The protein below binds the small molecule below.
Small molecule (SMILES): O=P(O)(O)OC[C@H]1O[C@](O)(COP(=O)(O)O)[C@@H](O)[C@@H]1O

Binding-site contacts:
Ligand atom O3 contacts residue GLY531 of chain 1.A at 3.1 Å.
Ligand atom C4 contacts residue GLY535 of chain 1.A at 3.2 Å.
Ligand atom O6 contacts residue LYS450 of chain 1.A at 3.1 Å (salt-bridge).
Ligand atom O5P contacts residue SER451 of chain 1.A at 2.6 Å (h-bond).
Ligand atom O3P contacts residue GLY535 of chain 1.A at 2.9 Å (h-bond).
Ligand atom O3 contacts residue TRP499 of chain 1.A at 3.6 Å.
Ligand atom C3 contacts residue ARG533 of chain 1.A at 3.3 Å.
Ligand atom O2 contacts residue GLY531 of chain 1.A at 3.5 Å (h-bond).
Ligand atom P2 contacts residue SER536 of chain 1.A at 3.6 Å.
Ligand atom C6 contacts residue LEU448 of chain 1.A at 3.6 Å (hydrophobic).
Ligand atom O4 contacts residue GLY535 of chain 1.A at 2.6 Å (h-bond).
Ligand atom C3 contacts residue GLY535 of chain 1.A at 3.4 Å.
Ligand atom O4P contacts residue SER454 of chain 1.A at 2.7 Å (h-bond).
Ligand atom C5 contacts residue GLY535 of chain 1.A at 3.3 Å.
Ligand atom C6 contacts residue SER454 of chain 1.A at 3.7 Å.
Ligand atom O6 contacts residue THR449 of chain 1.A at 3.7 Å.
Ligand atom O6P contacts residue SER454 of chain 1.A at 3.6 Å (h-bond).
Ligand atom O3 contacts residue ARG533 of chain 1.A at 2.6 Å (salt-bridge).
Ligand atom O1 contacts residue GLY535 of chain 1.A at 3.6 Å.
Ligand atom P2 contacts residue THR449 of chain 1.A at 3.6 Å.
Ligand atom O5P contacts residue LYS450 of chain 1.A at 3.5 Å (salt-bridge).
Ligand atom O6P contacts residue GLY537 of chain 1.A at 2.7 Å (h-bond).
Ligand atom P2 contacts residue SER454 of chain 1.A at 3.6 Å.
Ligand atom O6P contacts residue SER536 of chain 1.A at 3.4 Å.
Ligand atom O2P contacts residue ARG506 of chain 1.A at 2.7 Å (salt-bridge).
Ligand atom O3P contacts residue PRO534 of chain 1.A at 3.4 Å.
Ligand atom P1 contacts residue LYS450 of chain 1.A at 3.7 Å.
Ligand atom O4 contacts residue GLY537 of chain 1.A at 3.8 Å.
Ligand atom O4 contacts residue THR539 of chain 1.A at 3.5 Å (h-bond).
Ligand atom C6 contacts residue THR539 of chain 1.A at 3.4 Å.
Ligand atom O2 contacts residue LEU448 of chain 1.A at 3.7 Å.
Ligand atom O3P contacts residue LYS450 of chain 1.A at 3.1 Å (salt-bridge).
Ligand atom O5P contacts residue SER536 of chain 1.A at 2.6 Å (h-bond).
Ligand atom O2P contacts residue TRP499 of chain 1.A at 2.7 Å (h-bond).
Ligand atom C4 contacts residue THR539 of chain 1.A at 3.7 Å.
Ligand atom O4 contacts residue PHE538 of chain 1.A at 2.9 Å (h-bond).
Ligand atom O1P contacts residue ARG506 of chain 1.A at 2.8 Å (salt-bridge).
Ligand atom P1 contacts residue ARG506 of chain 1.A at 3.6 Å.
Ligand atom O1P contacts residue LYS450 of chain 1.A at 3.1 Å (salt-bridge).
Ligand atom O4P contacts residue THR449 of chain 1.A at 2.6 Å (h-bond).

Sequence of chain 1.A:
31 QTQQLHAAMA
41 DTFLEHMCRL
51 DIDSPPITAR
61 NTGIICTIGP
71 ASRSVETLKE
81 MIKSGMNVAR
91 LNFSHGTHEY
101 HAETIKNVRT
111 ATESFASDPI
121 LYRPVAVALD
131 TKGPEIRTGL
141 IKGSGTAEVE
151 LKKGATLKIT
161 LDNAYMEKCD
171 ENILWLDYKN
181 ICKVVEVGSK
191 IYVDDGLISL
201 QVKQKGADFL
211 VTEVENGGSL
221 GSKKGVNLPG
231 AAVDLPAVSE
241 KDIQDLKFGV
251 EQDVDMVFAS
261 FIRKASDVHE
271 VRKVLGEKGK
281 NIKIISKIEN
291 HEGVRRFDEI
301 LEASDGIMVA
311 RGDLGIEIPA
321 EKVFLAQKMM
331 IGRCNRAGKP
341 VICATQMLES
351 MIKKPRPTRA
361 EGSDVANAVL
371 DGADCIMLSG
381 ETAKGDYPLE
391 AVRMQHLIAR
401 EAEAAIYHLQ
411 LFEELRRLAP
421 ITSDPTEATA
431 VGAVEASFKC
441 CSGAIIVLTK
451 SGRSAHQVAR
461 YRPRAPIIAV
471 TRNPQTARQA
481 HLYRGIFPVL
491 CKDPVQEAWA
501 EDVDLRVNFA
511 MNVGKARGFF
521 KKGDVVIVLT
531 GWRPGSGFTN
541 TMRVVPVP